Sequence of chain 1.B:
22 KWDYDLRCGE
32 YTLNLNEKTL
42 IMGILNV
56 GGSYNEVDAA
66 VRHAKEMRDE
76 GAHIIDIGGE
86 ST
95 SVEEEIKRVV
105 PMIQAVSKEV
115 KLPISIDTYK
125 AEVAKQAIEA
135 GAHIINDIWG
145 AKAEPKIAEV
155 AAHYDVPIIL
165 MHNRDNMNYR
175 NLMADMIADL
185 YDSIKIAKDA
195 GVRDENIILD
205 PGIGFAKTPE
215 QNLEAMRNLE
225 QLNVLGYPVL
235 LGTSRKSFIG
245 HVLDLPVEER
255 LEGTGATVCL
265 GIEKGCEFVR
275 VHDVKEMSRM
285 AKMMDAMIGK

A protein and the small-molecule ligand that binds it are described below.
Small molecule (SMILES): C=C1CN=c2nc(N)[nH]c(=O)c2=N1

Binding-site contacts:
Ligand atom N2 contacts residue ASN140 of chain 1.B at 2.7 Å (h-bond).
Ligand atom C6 contacts residue SO41 of chain 1.J at 3.1 Å.
Ligand atom C7 contacts residue ARG274 of chain 1.B at 3.7 Å.
Ligand atom C6 contacts residue ARG274 of chain 1.B at 3.2 Å.
Ligand atom C6 contacts residue LYS240 of chain 1.B at 3.8 Å.
Ligand atom C6 contacts residue PHE209 of chain 1.B at 3.5 Å (hydrophobic).
Ligand atom C6 contacts residue YTZ1 of chain 1.I at 3.7 Å.
Ligand atom C4 contacts residue LYS240 of chain 1.B at 3.8 Å.
Ligand atom C10 contacts residue ARG274 of chain 1.B at 3.3 Å.
Ligand atom C6A contacts residue YTZ1 of chain 1.I at 2.9 Å.
Ligand atom C10 contacts residue LYS240 of chain 1.B at 3.8 Å.
Ligand atom C2 contacts residue ASP204 of chain 1.B at 3.2 Å.
Ligand atom N8 contacts residue ARG274 of chain 1.B at 3.9 Å.
Ligand atom N5 contacts residue LYS240 of chain 1.B at 3.0 Å (salt-bridge).
Ligand atom N2 contacts residue ASP204 of chain 1.B at 2.9 Å (salt-bridge).
Ligand atom C9 contacts residue ARG274 of chain 1.B at 3.7 Å.
Ligand atom O4 contacts residue GLY236 of chain 1.B at 3.1 Å (h-bond).
Ligand atom C2 contacts residue MET165 of chain 1.B at 3.9 Å (hydrophobic).
Ligand atom N8 contacts residue ILE142 of chain 1.B at 3.4 Å.
Ligand atom C6A contacts residue SO41 of chain 1.J at 2.5 Å.
Ligand atom C7 contacts residue PHE209 of chain 1.B at 3.9 Å (hydrophobic).
Ligand atom C6A contacts residue PHE209 of chain 1.B at 3.7 Å (hydrophobic).
Ligand atom C4 contacts residue ASP204 of chain 1.B at 3.8 Å.
Ligand atom O4 contacts residue LYS240 of chain 1.B at 3.0 Å (salt-bridge).
Ligand atom N3 contacts residue MET165 of chain 1.B at 3.8 Å.
Ligand atom N5 contacts residue SO41 of chain 1.J at 3.9 Å.
Ligand atom C4 contacts residue ARG274 of chain 1.B at 3.9 Å.
Ligand atom N5 contacts residue PHE209 of chain 1.B at 3.4 Å.
Ligand atom N1 contacts residue ILE142 of chain 1.B at 3.4 Å.
Ligand atom C10 contacts residue PHE209 of chain 1.B at 3.8 Å (hydrophobic).
Ligand atom C9 contacts residue ILE142 of chain 1.B at 3.5 Å (hydrophobic).
Ligand atom N8 contacts residue ASP121 of chain 1.B at 3.4 Å (salt-bridge).
Ligand atom N1 contacts residue ASN140 of chain 1.B at 3.6 Å (h-bond).
Ligand atom C6A contacts residue LYS240 of chain 1.B at 3.7 Å.
Ligand atom C7 contacts residue SO41 of chain 1.J at 3.9 Å.
Ligand atom C2 contacts residue ASN140 of chain 1.B at 3.6 Å.
Ligand atom N5 contacts residue ARG274 of chain 1.B at 3.0 Å (salt-bridge).
Ligand atom C7 contacts residue ASP121 of chain 1.B at 3.9 Å.
Ligand atom C6A contacts residue ARG274 of chain 1.B at 3.8 Å.
Ligand atom N3 contacts residue ASP204 of chain 1.B at 2.7 Å (salt-bridge).